Sequence of chain 2.B:
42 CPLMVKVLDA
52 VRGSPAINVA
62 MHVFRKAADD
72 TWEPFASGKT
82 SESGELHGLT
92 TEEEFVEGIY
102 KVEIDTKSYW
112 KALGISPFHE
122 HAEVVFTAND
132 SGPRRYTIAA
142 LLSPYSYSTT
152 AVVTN

Sequence of chain 1.B:
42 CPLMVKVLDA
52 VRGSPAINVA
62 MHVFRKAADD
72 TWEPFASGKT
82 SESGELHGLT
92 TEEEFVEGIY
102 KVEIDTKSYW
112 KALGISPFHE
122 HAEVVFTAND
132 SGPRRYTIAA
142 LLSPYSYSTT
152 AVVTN

Binding-site contacts:
Ligand atom C11 contacts residue STL1 of chain 2.D at 0.3 Å.
Ligand atom C3 contacts residue STL1 of chain 2.D at 0.8 Å.
Ligand atom C4 contacts residue STL1 of chain 2.D at 0.6 Å.
Ligand atom C13 contacts residue LEU142 of chain 1.B at 3.8 Å (hydrophobic).
Ligand atom O1 contacts residue SER149 of chain 1.B at 2.6 Å (h-bond).
Ligand atom C11 contacts residue SER149 of chain 1.B at 3.8 Å.
Ligand atom C8 contacts residue STL1 of chain 2.D at 0.9 Å.
Ligand atom O2 contacts residue STL1 of chain 2.D at 0.5 Å.
Ligand atom C2 contacts residue STL1 of chain 2.D at 0.7 Å.
Ligand atom C3 contacts residue LYS47 of chain 2.B at 3.7 Å.
Ligand atom C13 contacts residue SER149 of chain 2.B at 3.5 Å.
Ligand atom O1 contacts residue SER149 of chain 2.B at 2.8 Å (h-bond).
Ligand atom C1 contacts residue LYS47 of chain 2.B at 3.6 Å.
Ligand atom C2 contacts residue LYS47 of chain 2.B at 3.4 Å.
Ligand atom O2 contacts residue LYS47 of chain 1.B at 3.8 Å.
Ligand atom C6 contacts residue ALA140 of chain 1.B at 3.7 Å (hydrophobic).
Ligand atom C12 contacts residue STL1 of chain 2.D at 0.1 Å.
Ligand atom C5 contacts residue LEU49 of chain 2.B at 3.8 Å (hydrophobic).
Ligand atom C13 contacts residue STL1 of chain 2.D at 0.3 Å.
Ligand atom C3 contacts residue LYS47 of chain 1.B at 3.8 Å.
Ligand atom C2 contacts residue LYS47 of chain 1.B at 3.6 Å.
Ligand atom C6 contacts residue STL1 of chain 2.D at 1.1 Å.
Ligand atom C5 contacts residue STL1 of chain 2.D at 0.6 Å.
Ligand atom C9 contacts residue STL1 of chain 2.D at 0.6 Å.
Ligand atom C7 contacts residue LEU49 of chain 2.B at 3.6 Å (hydrophobic).
Ligand atom O1 contacts residue STL1 of chain 2.D at 0.3 Å (h-bond).
Ligand atom C12 contacts residue SER149 of chain 2.B at 3.6 Å.
Ligand atom C7 contacts residue STL1 of chain 2.D at 0.9 Å.
Ligand atom C14 contacts residue STL1 of chain 2.D at 0.5 Å.
Ligand atom C10 contacts residue STL1 of chain 2.D at 0.5 Å.
Ligand atom O3 contacts residue LYS47 of chain 2.B at 3.8 Å.
Ligand atom O3 contacts residue STL1 of chain 2.D at 0.8 Å (h-bond).
Ligand atom C12 contacts residue LEU142 of chain 2.B at 3.8 Å (hydrophobic).
Ligand atom C12 contacts residue SER149 of chain 1.B at 3.6 Å.
Ligand atom C1 contacts residue STL1 of chain 2.D at 0.5 Å.
Ligand atom O2 contacts residue LYS47 of chain 2.B at 3.8 Å.
Ligand atom C12 contacts residue LEU142 of chain 1.B at 3.8 Å (hydrophobic).
Ligand atom C6 contacts residue LEU49 of chain 2.B at 3.7 Å (hydrophobic).
Ligand atom C7 contacts residue ALA140 of chain 1.B at 3.5 Å (hydrophobic).
Ligand atom O1 contacts residue LEU142 of chain 2.B at 3.6 Å.

The small molecule below binds the protein below.
Small molecule (SMILES): Oc1ccc(/C=C/c2cc(O)cc(O)c2)cc1